Sequence of chain 1.A:
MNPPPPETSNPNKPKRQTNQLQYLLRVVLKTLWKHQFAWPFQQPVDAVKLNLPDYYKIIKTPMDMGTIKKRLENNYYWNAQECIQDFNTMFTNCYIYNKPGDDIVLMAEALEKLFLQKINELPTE

The protein below binds the small molecule below.
Small molecule (SMILES): CCc1c(C(=O)Nc2cc(S(=O)(=O)N(CC)CC)ccc2O)[nH]c(C)c1C(=O)CO

Binding-site contacts:
Ligand atom C13 contacts residue LEU50 of chain 1.A at 3.6 Å (hydrophobic).
Ligand atom C4 contacts residue ILE104 of chain 1.A at 3.7 Å (hydrophobic).
Ligand atom O1 contacts residue CYS94 of chain 1.A at 3.8 Å.
Ligand atom S18 contacts residue LYS49 of chain 1.A at 3.8 Å.
Ligand atom C5 contacts residue VAL45 of chain 1.A at 3.5 Å (hydrophobic).
Ligand atom C27 contacts residue ASN98 of chain 1.A at 3.7 Å.
Ligand atom C29 contacts residue ASN98 of chain 1.A at 3.1 Å.
Ligand atom C12 contacts residue TRP39 of chain 1.A at 4.0 Å (hydrophobic).
Ligand atom O1 contacts residue TYR97 of chain 1.A at 3.7 Å.
Ligand atom C12 contacts residue LEU50 of chain 1.A at 3.7 Å (hydrophobic).
Ligand atom O1 contacts residue TYR55 of chain 1.A at 3.5 Å.
Ligand atom O28 contacts residue ASN98 of chain 1.A at 3.4 Å (h-bond).
Ligand atom O9 contacts residue PRO40 of chain 1.A at 3.4 Å (h-bond).
Ligand atom O1 contacts residue ASN98 of chain 1.A at 2.4 Å (h-bond).
Ligand atom C26 contacts residue VAL45 of chain 1.A at 3.7 Å (hydrophobic).
Ligand atom C29 contacts residue ILE104 of chain 1.A at 4.0 Å (hydrophobic).
Ligand atom C4 contacts residue VAL45 of chain 1.A at 4.0 Å (hydrophobic).
Ligand atom O20 contacts residue LYS49 of chain 1.A at 3.6 Å.
Ligand atom C5 contacts residue PRO40 of chain 1.A at 3.7 Å (hydrophobic).
Ligand atom C26 contacts residue PRO40 of chain 1.A at 3.8 Å (hydrophobic).
Ligand atom N10 contacts residue LEU50 of chain 1.A at 3.8 Å.
Ligand atom C7 contacts residue PRO40 of chain 1.A at 3.8 Å (hydrophobic).
Ligand atom C11 contacts residue TRP39 of chain 1.A at 3.7 Å (hydrophobic).
Ligand atom C14 contacts residue LEU50 of chain 1.A at 3.5 Å (hydrophobic).
Ligand atom C27 contacts residue ILE104 of chain 1.A at 3.8 Å (hydrophobic).
Ligand atom N6 contacts residue ILE104 of chain 1.A at 3.9 Å.
Ligand atom C26 contacts residue PHE41 of chain 1.A at 3.6 Å (hydrophobic).
Ligand atom N6 contacts residue PRO40 of chain 1.A at 2.8 Å (h-bond).
Ligand atom O19 contacts residue LYS49 of chain 1.A at 2.5 Å (salt-bridge).
Ligand atom C8 contacts residue LEU50 of chain 1.A at 3.9 Å (hydrophobic).
Ligand atom C16 contacts residue TRP39 of chain 1.A at 3.9 Å (hydrophobic).
Ligand atom C24 contacts residue GLN43 of chain 1.A at 3.7 Å.
Ligand atom N6 contacts residue VAL45 of chain 1.A at 3.7 Å.
Ligand atom C16 contacts residue LEU50 of chain 1.A at 3.6 Å (hydrophobic).
Ligand atom C11 contacts residue LEU50 of chain 1.A at 3.6 Å (hydrophobic).
Ligand atom C25 contacts residue GLN43 of chain 1.A at 3.6 Å.
Ligand atom C2 contacts residue LEU52 of chain 1.A at 4.0 Å (hydrophobic).
Ligand atom C8 contacts residue PRO40 of chain 1.A at 3.9 Å (hydrophobic).
Ligand atom C15 contacts residue LEU50 of chain 1.A at 3.5 Å (hydrophobic).
Ligand atom C5 contacts residue ILE104 of chain 1.A at 3.7 Å (hydrophobic).